Binding-site contacts:
Ligand atom C2 contacts residue ASN234 of chain 1.B at 2.4 Å.
Ligand atom C5 contacts residue ASN234 of chain 1.B at 3.6 Å.
Ligand atom C8 contacts residue GLY232 of chain 1.B at 3.4 Å.
Ligand atom C8 contacts residue HIS519 of chain 1.C at 3.8 Å.
Ligand atom O5 contacts residue ASN234 of chain 1.B at 2.3 Å (h-bond).
Ligand atom O7 contacts residue ASN234 of chain 1.B at 3.3 Å (h-bond).
Ligand atom C3 contacts residue ASN234 of chain 1.B at 3.8 Å.
Ligand atom C8 contacts residue ASN234 of chain 1.B at 4.1 Å.
Ligand atom N2 contacts residue ASN234 of chain 1.B at 3.0 Å (h-bond).
Ligand atom C4 contacts residue ASN234 of chain 1.B at 4.2 Å.
Ligand atom C7 contacts residue GLY232 of chain 1.B at 4.5 Å.
Ligand atom C1 contacts residue ASN234 of chain 1.B at 1.4 Å.
Ligand atom C7 contacts residue ASN234 of chain 1.B at 3.4 Å.

Sequence of chain 1.B:
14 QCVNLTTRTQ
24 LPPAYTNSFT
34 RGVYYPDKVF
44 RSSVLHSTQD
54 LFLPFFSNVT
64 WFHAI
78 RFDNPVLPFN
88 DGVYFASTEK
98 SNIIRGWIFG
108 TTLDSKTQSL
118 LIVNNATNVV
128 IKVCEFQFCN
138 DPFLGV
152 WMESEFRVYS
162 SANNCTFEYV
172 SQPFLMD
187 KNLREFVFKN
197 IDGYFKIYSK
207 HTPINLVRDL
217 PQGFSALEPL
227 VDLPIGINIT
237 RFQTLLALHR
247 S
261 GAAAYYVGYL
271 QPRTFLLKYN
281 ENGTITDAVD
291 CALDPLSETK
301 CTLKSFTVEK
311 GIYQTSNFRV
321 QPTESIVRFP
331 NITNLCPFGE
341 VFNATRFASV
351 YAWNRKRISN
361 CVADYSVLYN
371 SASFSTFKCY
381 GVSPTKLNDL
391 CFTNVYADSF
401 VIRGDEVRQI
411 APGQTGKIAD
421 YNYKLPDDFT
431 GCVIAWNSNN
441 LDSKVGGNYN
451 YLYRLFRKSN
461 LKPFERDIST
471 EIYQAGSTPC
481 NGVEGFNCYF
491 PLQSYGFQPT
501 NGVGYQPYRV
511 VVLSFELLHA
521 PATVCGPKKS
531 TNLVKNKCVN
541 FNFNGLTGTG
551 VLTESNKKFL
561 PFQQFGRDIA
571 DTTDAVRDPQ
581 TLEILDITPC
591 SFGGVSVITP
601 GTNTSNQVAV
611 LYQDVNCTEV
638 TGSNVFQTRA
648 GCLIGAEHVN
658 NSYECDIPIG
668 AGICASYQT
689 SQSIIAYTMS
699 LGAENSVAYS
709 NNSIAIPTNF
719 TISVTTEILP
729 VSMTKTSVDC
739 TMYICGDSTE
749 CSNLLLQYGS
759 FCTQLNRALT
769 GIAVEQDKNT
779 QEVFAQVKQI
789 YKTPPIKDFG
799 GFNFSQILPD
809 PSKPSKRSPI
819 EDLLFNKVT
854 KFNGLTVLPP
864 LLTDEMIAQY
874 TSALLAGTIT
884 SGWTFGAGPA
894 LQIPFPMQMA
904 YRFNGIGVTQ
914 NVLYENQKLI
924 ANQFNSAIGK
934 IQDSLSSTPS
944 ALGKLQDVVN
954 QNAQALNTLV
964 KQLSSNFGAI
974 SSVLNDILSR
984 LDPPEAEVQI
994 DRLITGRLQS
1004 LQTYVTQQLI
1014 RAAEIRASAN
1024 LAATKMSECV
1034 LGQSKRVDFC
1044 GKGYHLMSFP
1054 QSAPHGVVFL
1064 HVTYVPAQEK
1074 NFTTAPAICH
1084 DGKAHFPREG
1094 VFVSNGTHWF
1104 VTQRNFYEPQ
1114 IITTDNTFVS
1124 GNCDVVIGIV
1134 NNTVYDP

Sequence of chain 1.C:
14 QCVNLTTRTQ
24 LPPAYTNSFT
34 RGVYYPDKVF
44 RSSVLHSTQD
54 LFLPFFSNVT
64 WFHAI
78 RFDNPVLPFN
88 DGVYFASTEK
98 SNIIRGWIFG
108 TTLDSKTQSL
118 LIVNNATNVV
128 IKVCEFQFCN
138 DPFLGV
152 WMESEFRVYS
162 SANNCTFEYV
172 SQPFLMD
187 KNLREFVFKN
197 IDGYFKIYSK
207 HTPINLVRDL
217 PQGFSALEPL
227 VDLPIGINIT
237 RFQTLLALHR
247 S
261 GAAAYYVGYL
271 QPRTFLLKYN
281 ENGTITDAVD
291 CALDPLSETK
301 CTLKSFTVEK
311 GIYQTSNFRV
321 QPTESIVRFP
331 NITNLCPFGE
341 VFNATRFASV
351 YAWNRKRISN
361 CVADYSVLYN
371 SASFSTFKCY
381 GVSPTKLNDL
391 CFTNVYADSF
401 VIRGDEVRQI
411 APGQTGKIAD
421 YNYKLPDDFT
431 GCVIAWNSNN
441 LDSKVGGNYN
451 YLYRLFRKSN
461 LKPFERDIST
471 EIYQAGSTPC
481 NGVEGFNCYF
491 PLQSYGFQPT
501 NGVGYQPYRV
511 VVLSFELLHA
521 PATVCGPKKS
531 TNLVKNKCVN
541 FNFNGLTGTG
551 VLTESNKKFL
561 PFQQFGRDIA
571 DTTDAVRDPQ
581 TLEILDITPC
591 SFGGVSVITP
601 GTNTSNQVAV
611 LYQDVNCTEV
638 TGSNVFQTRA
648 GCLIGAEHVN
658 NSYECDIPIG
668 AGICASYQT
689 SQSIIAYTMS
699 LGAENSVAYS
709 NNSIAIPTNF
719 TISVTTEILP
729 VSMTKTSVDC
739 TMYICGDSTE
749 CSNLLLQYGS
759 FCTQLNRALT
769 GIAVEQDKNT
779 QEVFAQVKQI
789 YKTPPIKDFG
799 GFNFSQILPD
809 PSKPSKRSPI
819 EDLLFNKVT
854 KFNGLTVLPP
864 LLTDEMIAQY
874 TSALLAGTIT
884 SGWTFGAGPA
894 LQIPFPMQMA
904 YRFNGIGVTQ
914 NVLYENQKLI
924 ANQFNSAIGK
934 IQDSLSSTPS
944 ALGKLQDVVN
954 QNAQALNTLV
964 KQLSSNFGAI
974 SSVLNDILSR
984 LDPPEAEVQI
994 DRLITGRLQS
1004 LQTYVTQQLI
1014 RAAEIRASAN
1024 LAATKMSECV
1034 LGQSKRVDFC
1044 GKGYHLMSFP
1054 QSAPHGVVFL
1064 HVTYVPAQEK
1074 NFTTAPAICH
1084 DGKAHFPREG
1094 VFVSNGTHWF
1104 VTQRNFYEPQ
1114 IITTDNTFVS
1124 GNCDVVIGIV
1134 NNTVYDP

This small molecule binds to this protein.
Small molecule (SMILES): CC(=O)N[C@@H]1[C@@H](O)[C@H](O)[C@@H](CO)O[C@H]1O